Binding-site contacts:
Ligand atom O2 contacts residue ILE4197 of chain 1.G at 4.1 Å.
Ligand atom C5 contacts residue TRP4645 of chain 1.G at 3.3 Å (hydrophobic).
Ligand atom N9 contacts residue TRP4645 of chain 1.G at 3.3 Å.
Ligand atom C4 contacts residue TYR4944 of chain 1.G at 4.2 Å (hydrophobic).
Ligand atom N9 contacts residue ILE4926 of chain 1.G at 4.0 Å.
Ligand atom C2 contacts residue TRP4645 of chain 1.G at 3.5 Å (hydrophobic).
Ligand atom O6 contacts residue ILE4926 of chain 1.G at 4.1 Å.
Ligand atom C8 contacts residue TRP4645 of chain 1.G at 3.3 Å (hydrophobic).
Ligand atom N3 contacts residue TRP4645 of chain 1.G at 3.3 Å.
Ligand atom N3 contacts residue GLU4194 of chain 1.G at 4.5 Å.
Ligand atom C6 contacts residue TRP4645 of chain 1.G at 3.5 Å (hydrophobic).
Ligand atom N1 contacts residue ILE4926 of chain 1.G at 4.2 Å.
Ligand atom N1 contacts residue TRP4645 of chain 1.G at 3.8 Å.
Ligand atom O6 contacts residue TRP4645 of chain 1.G at 3.6 Å.
Ligand atom N3 contacts residue TYR4944 of chain 1.G at 3.8 Å.
Ligand atom C5 contacts residue ILE4926 of chain 1.G at 3.6 Å (hydrophobic).
Ligand atom N1 contacts residue GLN4201 of chain 1.G at 4.4 Å.
Ligand atom C8 contacts residue ILE4926 of chain 1.G at 3.8 Å (hydrophobic).
Ligand atom N7 contacts residue TRP4645 of chain 1.G at 3.6 Å.
Ligand atom O2 contacts residue TRP4645 of chain 1.G at 4.0 Å.
Ligand atom N9 contacts residue TYR4944 of chain 1.G at 4.0 Å.
Ligand atom C2 contacts residue ILE4197 of chain 1.G at 4.3 Å (hydrophobic).
Ligand atom C4 contacts residue ILE4926 of chain 1.G at 3.6 Å (hydrophobic).
Ligand atom C2 contacts residue ILE4926 of chain 1.G at 3.9 Å (hydrophobic).
Ligand atom C4 contacts residue TRP4645 of chain 1.G at 3.4 Å (hydrophobic).
Ligand atom O2 contacts residue GLU4194 of chain 1.G at 3.4 Å (salt-bridge).
Ligand atom O6 contacts residue GLN4201 of chain 1.G at 3.8 Å.
Ligand atom C6 contacts residue GLN4201 of chain 1.G at 4.5 Å.
Ligand atom N1 contacts residue ILE4197 of chain 1.G at 4.0 Å.
Ligand atom N7 contacts residue ILE4926 of chain 1.G at 3.3 Å.
Ligand atom C6 contacts residue ILE4926 of chain 1.G at 4.0 Å (hydrophobic).
Ligand atom O2 contacts residue PHE4600 of chain 1.G at 4.2 Å.
Ligand atom N3 contacts residue ILE4926 of chain 1.G at 3.6 Å.
Ligand atom O2 contacts residue ILE4926 of chain 1.G at 4.5 Å.

A protein and the small-molecule ligand that binds it are described below.
Small molecule (SMILES): O=c1[nH]c(=O)c2nc[nH]c2[nH]1

Sequence of chain 1.G:
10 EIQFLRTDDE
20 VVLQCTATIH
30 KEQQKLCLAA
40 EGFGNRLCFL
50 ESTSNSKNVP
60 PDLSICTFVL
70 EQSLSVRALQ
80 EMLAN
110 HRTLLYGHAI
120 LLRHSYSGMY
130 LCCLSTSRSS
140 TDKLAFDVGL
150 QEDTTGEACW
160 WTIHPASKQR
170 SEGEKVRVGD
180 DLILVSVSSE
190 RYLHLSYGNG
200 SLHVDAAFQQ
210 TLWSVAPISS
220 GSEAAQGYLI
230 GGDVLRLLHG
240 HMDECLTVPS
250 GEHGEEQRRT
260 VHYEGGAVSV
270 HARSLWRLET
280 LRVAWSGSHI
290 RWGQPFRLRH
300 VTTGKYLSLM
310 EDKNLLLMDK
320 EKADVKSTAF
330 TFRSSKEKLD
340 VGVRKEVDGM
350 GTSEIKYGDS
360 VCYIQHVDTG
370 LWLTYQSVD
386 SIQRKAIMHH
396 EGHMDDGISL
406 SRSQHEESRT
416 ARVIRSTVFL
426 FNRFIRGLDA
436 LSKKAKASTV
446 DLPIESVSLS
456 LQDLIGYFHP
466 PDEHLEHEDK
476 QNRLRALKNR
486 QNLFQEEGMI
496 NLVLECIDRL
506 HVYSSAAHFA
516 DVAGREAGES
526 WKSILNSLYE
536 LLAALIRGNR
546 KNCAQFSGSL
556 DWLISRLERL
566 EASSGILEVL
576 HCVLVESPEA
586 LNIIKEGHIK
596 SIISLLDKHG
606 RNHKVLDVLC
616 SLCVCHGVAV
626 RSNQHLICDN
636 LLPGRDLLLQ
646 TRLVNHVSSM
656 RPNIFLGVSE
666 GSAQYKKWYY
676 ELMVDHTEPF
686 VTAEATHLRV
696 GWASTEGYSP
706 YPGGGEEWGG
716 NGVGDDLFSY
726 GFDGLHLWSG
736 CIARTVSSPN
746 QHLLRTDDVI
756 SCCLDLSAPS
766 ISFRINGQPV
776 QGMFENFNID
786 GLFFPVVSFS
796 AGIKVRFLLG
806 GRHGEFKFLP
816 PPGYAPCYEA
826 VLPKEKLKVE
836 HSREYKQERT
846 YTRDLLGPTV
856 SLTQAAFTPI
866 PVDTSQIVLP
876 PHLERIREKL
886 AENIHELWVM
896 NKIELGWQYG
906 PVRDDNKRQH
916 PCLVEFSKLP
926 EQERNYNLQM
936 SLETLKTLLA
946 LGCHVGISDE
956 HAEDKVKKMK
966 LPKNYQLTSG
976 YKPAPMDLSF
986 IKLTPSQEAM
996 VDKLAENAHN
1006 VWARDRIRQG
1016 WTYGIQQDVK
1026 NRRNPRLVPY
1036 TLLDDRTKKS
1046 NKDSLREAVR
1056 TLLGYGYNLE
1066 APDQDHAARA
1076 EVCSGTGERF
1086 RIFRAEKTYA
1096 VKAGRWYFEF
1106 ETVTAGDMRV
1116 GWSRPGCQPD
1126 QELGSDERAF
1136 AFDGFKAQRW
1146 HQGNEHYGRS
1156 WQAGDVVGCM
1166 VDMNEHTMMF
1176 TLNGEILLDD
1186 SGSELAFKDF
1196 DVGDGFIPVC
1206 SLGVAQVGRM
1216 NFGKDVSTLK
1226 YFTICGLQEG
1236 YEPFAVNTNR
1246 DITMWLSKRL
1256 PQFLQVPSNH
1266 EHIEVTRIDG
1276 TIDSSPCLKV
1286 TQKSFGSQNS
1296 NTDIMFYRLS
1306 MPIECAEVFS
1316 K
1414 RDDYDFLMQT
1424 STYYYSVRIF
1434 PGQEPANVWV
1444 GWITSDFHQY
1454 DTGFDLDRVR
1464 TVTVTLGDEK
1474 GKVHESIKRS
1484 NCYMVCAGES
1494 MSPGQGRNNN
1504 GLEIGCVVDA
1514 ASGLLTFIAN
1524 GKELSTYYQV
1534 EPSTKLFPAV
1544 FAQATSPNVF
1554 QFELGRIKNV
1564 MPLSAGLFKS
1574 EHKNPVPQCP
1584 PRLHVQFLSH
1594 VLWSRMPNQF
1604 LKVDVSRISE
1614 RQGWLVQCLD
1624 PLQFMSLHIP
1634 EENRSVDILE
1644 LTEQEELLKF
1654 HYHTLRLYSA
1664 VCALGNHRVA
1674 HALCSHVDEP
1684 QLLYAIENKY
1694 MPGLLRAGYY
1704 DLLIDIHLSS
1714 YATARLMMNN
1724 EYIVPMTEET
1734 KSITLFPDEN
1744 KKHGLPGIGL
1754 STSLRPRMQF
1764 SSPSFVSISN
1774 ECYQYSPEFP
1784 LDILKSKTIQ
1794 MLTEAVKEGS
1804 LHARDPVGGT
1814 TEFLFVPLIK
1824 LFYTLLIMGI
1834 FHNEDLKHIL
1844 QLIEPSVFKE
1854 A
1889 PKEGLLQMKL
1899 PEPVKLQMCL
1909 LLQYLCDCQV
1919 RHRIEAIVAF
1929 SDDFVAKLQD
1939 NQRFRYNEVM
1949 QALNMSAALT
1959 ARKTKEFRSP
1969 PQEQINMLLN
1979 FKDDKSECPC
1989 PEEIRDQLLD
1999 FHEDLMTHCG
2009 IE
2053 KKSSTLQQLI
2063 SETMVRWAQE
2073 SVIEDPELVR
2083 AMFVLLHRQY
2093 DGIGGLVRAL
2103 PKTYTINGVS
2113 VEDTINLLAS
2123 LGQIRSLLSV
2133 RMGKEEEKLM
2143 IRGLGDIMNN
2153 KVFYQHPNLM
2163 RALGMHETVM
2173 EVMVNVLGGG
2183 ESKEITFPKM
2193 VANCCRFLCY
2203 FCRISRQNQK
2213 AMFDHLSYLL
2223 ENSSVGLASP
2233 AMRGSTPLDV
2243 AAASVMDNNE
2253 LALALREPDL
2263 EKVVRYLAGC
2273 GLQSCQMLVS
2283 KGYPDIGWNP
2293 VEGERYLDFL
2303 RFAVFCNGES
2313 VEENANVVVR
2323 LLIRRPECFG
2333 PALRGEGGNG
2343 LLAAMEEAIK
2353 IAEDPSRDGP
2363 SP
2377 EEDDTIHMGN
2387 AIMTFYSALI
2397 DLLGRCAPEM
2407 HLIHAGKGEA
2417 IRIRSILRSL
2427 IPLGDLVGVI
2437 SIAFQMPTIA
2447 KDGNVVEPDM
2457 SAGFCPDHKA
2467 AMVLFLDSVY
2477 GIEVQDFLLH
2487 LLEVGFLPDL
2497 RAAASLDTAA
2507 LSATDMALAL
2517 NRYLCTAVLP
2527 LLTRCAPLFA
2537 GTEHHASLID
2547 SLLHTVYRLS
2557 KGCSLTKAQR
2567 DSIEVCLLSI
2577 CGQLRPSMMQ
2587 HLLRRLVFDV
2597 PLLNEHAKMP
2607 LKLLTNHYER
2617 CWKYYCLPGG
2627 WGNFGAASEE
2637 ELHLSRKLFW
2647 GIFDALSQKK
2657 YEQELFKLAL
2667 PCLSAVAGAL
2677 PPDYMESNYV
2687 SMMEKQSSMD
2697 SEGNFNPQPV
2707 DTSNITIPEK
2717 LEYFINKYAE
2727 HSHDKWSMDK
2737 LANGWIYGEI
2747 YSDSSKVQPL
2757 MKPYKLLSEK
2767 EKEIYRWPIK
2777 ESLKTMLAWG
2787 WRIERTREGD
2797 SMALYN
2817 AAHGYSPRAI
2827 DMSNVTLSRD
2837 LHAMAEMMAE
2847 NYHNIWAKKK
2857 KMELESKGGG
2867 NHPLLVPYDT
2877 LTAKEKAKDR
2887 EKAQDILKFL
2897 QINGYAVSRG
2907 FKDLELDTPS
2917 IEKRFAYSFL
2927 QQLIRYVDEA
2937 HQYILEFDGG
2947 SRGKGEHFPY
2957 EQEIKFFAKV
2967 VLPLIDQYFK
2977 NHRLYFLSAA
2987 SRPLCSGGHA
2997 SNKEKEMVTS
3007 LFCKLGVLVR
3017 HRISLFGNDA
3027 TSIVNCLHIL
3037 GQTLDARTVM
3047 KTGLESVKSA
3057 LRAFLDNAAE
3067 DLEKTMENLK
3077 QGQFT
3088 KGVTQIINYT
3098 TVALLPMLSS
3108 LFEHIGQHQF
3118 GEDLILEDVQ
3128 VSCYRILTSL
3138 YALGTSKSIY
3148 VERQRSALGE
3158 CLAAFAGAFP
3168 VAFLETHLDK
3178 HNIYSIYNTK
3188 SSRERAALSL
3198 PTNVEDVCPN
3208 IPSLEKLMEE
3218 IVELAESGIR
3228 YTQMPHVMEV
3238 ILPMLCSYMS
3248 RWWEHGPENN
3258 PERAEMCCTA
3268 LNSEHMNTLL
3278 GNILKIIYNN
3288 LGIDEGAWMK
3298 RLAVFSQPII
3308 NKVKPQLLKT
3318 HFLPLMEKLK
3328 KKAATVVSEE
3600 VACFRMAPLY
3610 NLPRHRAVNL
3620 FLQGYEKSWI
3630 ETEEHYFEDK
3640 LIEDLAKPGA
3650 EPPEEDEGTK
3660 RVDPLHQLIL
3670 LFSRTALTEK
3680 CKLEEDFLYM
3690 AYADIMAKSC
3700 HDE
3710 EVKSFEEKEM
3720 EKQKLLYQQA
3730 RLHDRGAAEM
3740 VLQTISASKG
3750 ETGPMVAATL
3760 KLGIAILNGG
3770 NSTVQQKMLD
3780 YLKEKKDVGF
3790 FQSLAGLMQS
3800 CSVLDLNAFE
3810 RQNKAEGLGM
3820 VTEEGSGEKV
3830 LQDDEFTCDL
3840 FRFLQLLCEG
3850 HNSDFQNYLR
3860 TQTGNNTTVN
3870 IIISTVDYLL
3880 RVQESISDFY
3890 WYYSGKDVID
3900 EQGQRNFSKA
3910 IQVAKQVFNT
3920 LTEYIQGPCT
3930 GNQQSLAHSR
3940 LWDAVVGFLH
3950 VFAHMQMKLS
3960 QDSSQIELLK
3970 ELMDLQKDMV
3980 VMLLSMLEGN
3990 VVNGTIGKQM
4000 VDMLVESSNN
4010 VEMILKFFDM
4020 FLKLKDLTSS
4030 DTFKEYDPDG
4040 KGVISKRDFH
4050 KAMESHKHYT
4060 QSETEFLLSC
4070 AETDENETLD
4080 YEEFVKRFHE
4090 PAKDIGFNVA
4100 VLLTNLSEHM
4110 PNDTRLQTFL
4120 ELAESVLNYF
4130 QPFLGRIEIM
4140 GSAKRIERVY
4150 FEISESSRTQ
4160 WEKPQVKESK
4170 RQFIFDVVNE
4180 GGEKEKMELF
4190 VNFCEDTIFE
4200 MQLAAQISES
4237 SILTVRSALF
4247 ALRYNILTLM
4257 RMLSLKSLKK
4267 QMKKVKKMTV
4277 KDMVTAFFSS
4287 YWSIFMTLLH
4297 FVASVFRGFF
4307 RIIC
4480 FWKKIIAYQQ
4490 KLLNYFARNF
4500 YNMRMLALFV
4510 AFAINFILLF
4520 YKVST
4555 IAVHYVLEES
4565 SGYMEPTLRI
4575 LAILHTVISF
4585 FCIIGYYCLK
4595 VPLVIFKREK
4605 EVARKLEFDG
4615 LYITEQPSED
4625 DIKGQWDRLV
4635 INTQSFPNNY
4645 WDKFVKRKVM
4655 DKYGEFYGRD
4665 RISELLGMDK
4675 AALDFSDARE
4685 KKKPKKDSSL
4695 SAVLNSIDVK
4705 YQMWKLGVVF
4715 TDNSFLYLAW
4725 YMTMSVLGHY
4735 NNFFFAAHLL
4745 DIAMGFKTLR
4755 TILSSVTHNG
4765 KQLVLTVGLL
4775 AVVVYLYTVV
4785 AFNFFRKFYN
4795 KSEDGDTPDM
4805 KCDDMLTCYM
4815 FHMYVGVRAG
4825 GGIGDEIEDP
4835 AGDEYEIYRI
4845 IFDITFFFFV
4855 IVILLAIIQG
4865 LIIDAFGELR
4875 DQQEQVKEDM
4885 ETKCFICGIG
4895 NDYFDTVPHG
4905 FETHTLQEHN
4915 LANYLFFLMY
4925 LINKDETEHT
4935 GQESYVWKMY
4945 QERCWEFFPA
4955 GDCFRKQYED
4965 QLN